Binding-site contacts:
Ligand atom C2 contacts residue ASN17 of chain 1.A at 2.6 Å.
Ligand atom C7 contacts residue ASN17 of chain 1.A at 3.6 Å.
Ligand atom N2 contacts residue ASN17 of chain 1.A at 3.2 Å (h-bond).
Ligand atom C3 contacts residue ASN17 of chain 1.A at 3.9 Å.
Ligand atom C1 contacts residue LEU123 of chain 1.A at 4.2 Å (hydrophobic).
Ligand atom O5 contacts residue LEU123 of chain 1.A at 3.5 Å.
Ligand atom C8 contacts residue SER16 of chain 1.A at 4.5 Å.
Ligand atom C7 contacts residue THR34 of chain 1.A at 4.3 Å.
Ligand atom C2 contacts residue GLY15 of chain 1.A at 4.4 Å.
Ligand atom C5 contacts residue LEU123 of chain 1.A at 4.3 Å (hydrophobic).
Ligand atom O5 contacts residue ASN17 of chain 1.A at 2.3 Å (h-bond).
Ligand atom O7 contacts residue THR34 of chain 1.A at 3.6 Å.
Ligand atom C5 contacts residue ASN17 of chain 1.A at 3.6 Å.
Ligand atom C8 contacts residue THR35 of chain 1.A at 4.0 Å.
Ligand atom C7 contacts residue GLY15 of chain 1.A at 3.8 Å.
Ligand atom C8 contacts residue ALA36 of chain 1.A at 3.7 Å (hydrophobic).
Ligand atom O6 contacts residue LYS9 of chain 1.A at 3.9 Å.
Ligand atom C1 contacts residue GLY15 of chain 1.A at 4.4 Å.
Ligand atom O7 contacts residue ASN17 of chain 1.A at 3.6 Å.
Ligand atom C1 contacts residue ASN17 of chain 1.A at 1.3 Å.
Ligand atom N2 contacts residue GLY15 of chain 1.A at 3.4 Å (h-bond).
Ligand atom C8 contacts residue THR34 of chain 1.A at 3.8 Å.
Ligand atom C4 contacts residue ASN17 of chain 1.A at 4.3 Å.
Ligand atom C8 contacts residue GLY15 of chain 1.A at 3.4 Å.
Ligand atom C6 contacts residue LEU123 of chain 1.A at 4.4 Å (hydrophobic).

Sequence of chain 1.A:
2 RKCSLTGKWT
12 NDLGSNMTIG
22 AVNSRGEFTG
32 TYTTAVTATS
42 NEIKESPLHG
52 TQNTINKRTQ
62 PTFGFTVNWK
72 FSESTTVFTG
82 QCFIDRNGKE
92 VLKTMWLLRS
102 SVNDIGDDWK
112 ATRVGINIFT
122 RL

A small-molecule ligand and the protein it binds are described below.
Small molecule (SMILES): CC(=O)N[C@@H]1[C@@H](O)[C@H](O)[C@@H](CO)O[C@H]1O